The small molecule below binds the protein below.
Small molecule (SMILES): N=C(N)NCCCCN

Sequence of chain 1.B:
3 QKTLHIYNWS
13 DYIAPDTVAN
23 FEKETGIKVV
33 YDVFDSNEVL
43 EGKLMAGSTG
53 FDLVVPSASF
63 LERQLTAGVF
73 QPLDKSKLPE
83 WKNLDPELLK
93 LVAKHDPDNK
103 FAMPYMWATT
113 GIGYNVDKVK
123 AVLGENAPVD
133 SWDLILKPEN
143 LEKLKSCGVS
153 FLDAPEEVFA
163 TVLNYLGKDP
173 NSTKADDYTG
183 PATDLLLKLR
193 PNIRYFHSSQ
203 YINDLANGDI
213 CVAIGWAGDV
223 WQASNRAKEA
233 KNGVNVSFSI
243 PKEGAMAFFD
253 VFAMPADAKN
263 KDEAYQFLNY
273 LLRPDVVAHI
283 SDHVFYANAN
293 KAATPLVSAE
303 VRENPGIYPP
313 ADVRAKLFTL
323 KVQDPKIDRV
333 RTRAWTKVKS

Binding-site contacts:
Ligand atom CD contacts residue TRP218 of chain 1.B at 3.5 Å (hydrophobic).
Ligand atom NE contacts residue TRP11 of chain 1.B at 3.4 Å.
Ligand atom CZ contacts residue PHE250 of chain 1.B at 3.4 Å (hydrophobic).
Ligand atom NH2 contacts residue TRP218 of chain 1.B at 3.3 Å (h-bond).
Ligand atom CZ contacts residue ASP252 of chain 1.B at 3.5 Å.
Ligand atom NH1 contacts residue PHE250 of chain 1.B at 3.7 Å.
Ligand atom CB contacts residue TRP11 of chain 1.B at 3.9 Å (hydrophobic).
Ligand atom CA contacts residue ASP221 of chain 1.B at 3.6 Å.
Ligand atom NH1 contacts residue SER59 of chain 1.B at 2.8 Å.
Ligand atom CZ contacts residue ASN39 of chain 1.B at 4.0 Å.
Ligand atom CA contacts residue TYR14 of chain 1.B at 3.5 Å (hydrophobic).
Ligand atom NH2 contacts residue PHE250 of chain 1.B at 3.5 Å.
Ligand atom NH1 contacts residue TRP11 of chain 1.B at 3.7 Å.
Ligand atom CD contacts residue PHE250 of chain 1.B at 3.6 Å (hydrophobic).
Ligand atom NH2 contacts residue GLU159 of chain 1.B at 2.8 Å (salt-bridge).
Ligand atom CD contacts residue ASP252 of chain 1.B at 3.6 Å.
Ligand atom CG contacts residue ASP252 of chain 1.B at 3.4 Å.
Ligand atom CB contacts residue ASP221 of chain 1.B at 3.8 Å.
Ligand atom CZ contacts residue TRP11 of chain 1.B at 3.7 Å (hydrophobic).
Ligand atom CA contacts residue TYR288 of chain 1.B at 3.5 Å (hydrophobic).
Ligand atom N contacts residue TYR288 of chain 1.B at 3.9 Å.
Ligand atom CZ contacts residue GLU159 of chain 1.B at 3.9 Å.
Ligand atom N contacts residue ASP221 of chain 1.B at 2.8 Å (salt-bridge).
Ligand atom N contacts residue SER12 of chain 1.B at 2.8 Å (h-bond).
Ligand atom N contacts residue ASP13 of chain 1.B at 3.6 Å (salt-bridge).
Ligand atom CG contacts residue TYR14 of chain 1.B at 3.9 Å (hydrophobic).
Ligand atom CG contacts residue TRP11 of chain 1.B at 3.7 Å (hydrophobic).
Ligand atom CG contacts residue PHE250 of chain 1.B at 4.0 Å (hydrophobic).
Ligand atom CB contacts residue TRP218 of chain 1.B at 3.6 Å (hydrophobic).
Ligand atom CG contacts residue TYR288 of chain 1.B at 4.1 Å (hydrophobic).
Ligand atom NE contacts residue PHE250 of chain 1.B at 3.5 Å.
Ligand atom CA contacts residue TRP11 of chain 1.B at 3.8 Å (hydrophobic).
Ligand atom CB contacts residue TYR288 of chain 1.B at 3.4 Å (hydrophobic).
Ligand atom NH1 contacts residue ASP252 of chain 1.B at 2.7 Å (salt-bridge).
Ligand atom N contacts residue TRP11 of chain 1.B at 4.2 Å.
Ligand atom CD contacts residue TRP11 of chain 1.B at 3.9 Å (hydrophobic).
Ligand atom NH1 contacts residue ASN39 of chain 1.B at 3.3 Å (h-bond).
Ligand atom CA contacts residue SER12 of chain 1.B at 3.7 Å.
Ligand atom NE contacts residue ASP252 of chain 1.B at 2.9 Å (salt-bridge).
Ligand atom CA contacts residue ASP13 of chain 1.B at 4.2 Å.